Sequence of chain 1.A:
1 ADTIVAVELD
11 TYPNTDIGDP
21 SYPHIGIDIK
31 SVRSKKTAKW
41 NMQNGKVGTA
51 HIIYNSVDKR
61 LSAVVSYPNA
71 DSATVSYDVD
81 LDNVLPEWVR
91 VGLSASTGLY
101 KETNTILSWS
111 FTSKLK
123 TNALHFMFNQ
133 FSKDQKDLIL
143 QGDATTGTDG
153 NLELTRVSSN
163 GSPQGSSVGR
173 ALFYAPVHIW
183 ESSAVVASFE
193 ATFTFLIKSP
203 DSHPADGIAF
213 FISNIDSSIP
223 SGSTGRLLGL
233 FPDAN

A small-molecule ligand and the protein it binds are described below.
Small molecule (SMILES): O=c1c(NCCCCCCO)c(NCCOCCO)c1=O

Binding-site contacts:
Ligand atom O1 contacts residue ASP16 of chain 1.A at 4.3 Å.
Ligand atom O3 contacts residue TYR100 of chain 1.A at 2.9 Å (h-bond).
Ligand atom C4 contacts residue TYR12 of chain 1.A at 3.9 Å (hydrophobic).
Ligand atom O6 contacts residue MAN1 of chain 1.G at 1.4 Å.
Ligand atom C7 contacts residue TYR12 of chain 1.A at 3.9 Å (hydrophobic).
Ligand atom C12 contacts residue TYR12 of chain 1.A at 4.4 Å (hydrophobic).
Ligand atom N2 contacts residue DA1 of chain 1.C at 3.5 Å (h-bond).
Ligand atom C9 contacts residue PRO23 of chain 1.A at 4.4 Å (hydrophobic).
Ligand atom C9 contacts residue DA1 of chain 1.C at 2.7 Å.
Ligand atom C10 contacts residue PRO13 of chain 1.A at 4.4 Å (hydrophobic).
Ligand atom C14 contacts residue TYR12 of chain 1.A at 4.2 Å (hydrophobic).
Ligand atom O1 contacts residue TYR12 of chain 1.A at 4.0 Å.
Ligand atom O1 contacts residue MAN1 of chain 1.G at 4.5 Å.
Ligand atom C13 contacts residue DA1 of chain 1.C at 3.3 Å.
Ligand atom C12 contacts residue DA1 of chain 1.C at 4.4 Å.
Ligand atom O1 contacts residue ASN14 of chain 1.A at 4.5 Å.
Ligand atom C1 contacts residue TYR12 of chain 1.A at 3.4 Å (hydrophobic).
Ligand atom C8 contacts residue TYR12 of chain 1.A at 3.8 Å (hydrophobic).
Ligand atom C14 contacts residue DA1 of chain 1.C at 3.5 Å.
Ligand atom C1 contacts residue MAN1 of chain 1.G at 2.4 Å.
Ligand atom C10 contacts residue DA1 of chain 1.C at 3.4 Å.
Ligand atom O4 contacts residue PRO23 of chain 1.A at 4.2 Å.
Ligand atom O4 contacts residue DA1 of chain 1.C at 1.6 Å.
Ligand atom C9 contacts residue SER21 of chain 1.A at 4.2 Å.
Ligand atom O4 contacts residue SER21 of chain 1.A at 4.2 Å.
Ligand atom O2 contacts residue TYR12 of chain 1.A at 4.4 Å.
Ligand atom C6 contacts residue DA1 of chain 1.C at 4.2 Å.
Ligand atom C2 contacts residue MAN1 of chain 1.G at 3.7 Å.
Ligand atom C2 contacts residue TYR12 of chain 1.A at 3.8 Å (hydrophobic).
Ligand atom C7 contacts residue TYR100 of chain 1.A at 3.8 Å (hydrophobic).
Ligand atom N2 contacts residue TYR12 of chain 1.A at 3.9 Å.
Ligand atom C9 contacts residue PRO13 of chain 1.A at 3.6 Å (hydrophobic).
Ligand atom N1 contacts residue TYR12 of chain 1.A at 3.6 Å (h-bond).
Ligand atom C3 contacts residue TYR12 of chain 1.A at 3.2 Å (hydrophobic).
Ligand atom C5 contacts residue TYR12 of chain 1.A at 3.3 Å (hydrophobic).
Ligand atom C11 contacts residue PRO13 of chain 1.A at 3.9 Å (hydrophobic).
Ligand atom C6 contacts residue TYR12 of chain 1.A at 3.5 Å (hydrophobic).